This small molecule binds to this protein.
Small molecule (SMILES): CC(=O)N[C@@H]1[C@@H](O)[C@H](O)[C@@H](CO)O[C@H]1O

Sequence of chain 1.A:
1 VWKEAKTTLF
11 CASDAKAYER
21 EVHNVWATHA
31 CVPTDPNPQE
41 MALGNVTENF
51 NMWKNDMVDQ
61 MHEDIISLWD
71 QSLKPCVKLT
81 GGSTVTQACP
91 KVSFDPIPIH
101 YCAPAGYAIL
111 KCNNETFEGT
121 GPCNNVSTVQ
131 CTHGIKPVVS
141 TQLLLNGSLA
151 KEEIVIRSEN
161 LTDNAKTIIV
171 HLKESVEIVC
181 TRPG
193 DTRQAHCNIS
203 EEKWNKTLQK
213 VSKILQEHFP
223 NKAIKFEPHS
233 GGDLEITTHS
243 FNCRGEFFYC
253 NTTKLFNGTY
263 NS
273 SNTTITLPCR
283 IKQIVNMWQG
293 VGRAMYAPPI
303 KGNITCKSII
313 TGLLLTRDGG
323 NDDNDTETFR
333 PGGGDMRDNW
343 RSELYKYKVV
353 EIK

Binding-site contacts:
Ligand atom C5 contacts residue THR261 of chain 1.A at 4.4 Å.
Ligand atom C7 contacts residue ASN263 of chain 1.A at 3.6 Å.
Ligand atom C1 contacts residue THR261 of chain 1.A at 4.1 Å.
Ligand atom C8 contacts residue ASN263 of chain 1.A at 4.1 Å.
Ligand atom C1 contacts residue ASN263 of chain 1.A at 1.4 Å.
Ligand atom C6 contacts residue THR261 of chain 1.A at 4.3 Å.
Ligand atom O7 contacts residue ASN263 of chain 1.A at 4.2 Å.
Ligand atom C2 contacts residue ASN263 of chain 1.A at 2.6 Å.
Ligand atom C5 contacts residue ASN263 of chain 1.A at 3.6 Å.
Ligand atom C3 contacts residue ASN263 of chain 1.A at 3.9 Å.
Ligand atom O7 contacts residue SER264 of chain 1.A at 4.5 Å.
Ligand atom C4 contacts residue ASN263 of chain 1.A at 4.3 Å.
Ligand atom O5 contacts residue THR261 of chain 1.A at 3.4 Å.
Ligand atom N2 contacts residue ASN263 of chain 1.A at 3.0 Å (h-bond).
Ligand atom O5 contacts residue ASN263 of chain 1.A at 2.4 Å (h-bond).